Binding-site contacts:
Ligand atom BR contacts residue SER58 of chain 3.A at 4.0 Å.
Ligand atom BR contacts residue SER54 of chain 3.A at 3.8 Å.
Ligand atom BR contacts residue HIS12 of chain 3.A at 4.1 Å.

Sequence of chain 3.A:
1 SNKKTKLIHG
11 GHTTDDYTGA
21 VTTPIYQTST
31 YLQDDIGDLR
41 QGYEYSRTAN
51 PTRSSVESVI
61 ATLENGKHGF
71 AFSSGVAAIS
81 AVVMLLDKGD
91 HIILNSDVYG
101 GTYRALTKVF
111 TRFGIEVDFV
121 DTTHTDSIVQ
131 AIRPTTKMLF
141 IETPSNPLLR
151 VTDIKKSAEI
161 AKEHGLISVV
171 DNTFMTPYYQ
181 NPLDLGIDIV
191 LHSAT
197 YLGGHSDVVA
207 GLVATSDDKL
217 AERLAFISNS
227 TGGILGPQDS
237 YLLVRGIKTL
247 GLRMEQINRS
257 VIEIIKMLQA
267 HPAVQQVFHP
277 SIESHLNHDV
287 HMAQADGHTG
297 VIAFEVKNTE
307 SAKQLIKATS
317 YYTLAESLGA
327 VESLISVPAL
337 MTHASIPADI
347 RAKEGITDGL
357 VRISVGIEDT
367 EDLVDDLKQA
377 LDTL

This small molecule binds to this protein.
Small molecule (SMILES): O=C(O)CNC(=O)Cn1ccc2ccc(Br)cc21